This small molecule binds to this protein.
Small molecule (SMILES): CC(C)C[C@H](N)C(=O)N[C@@H](CCC(N)=O)C(=O)N[C@@H](CCCN=C(N)N)C(=O)N[C@@H](Cc1ccc(OP(=O)(O)O)cc1)C(=O)N[C@@H](CO)C(=O)N[C@H](C=O)CCC(=O)O

Sequence of chain 1.C:
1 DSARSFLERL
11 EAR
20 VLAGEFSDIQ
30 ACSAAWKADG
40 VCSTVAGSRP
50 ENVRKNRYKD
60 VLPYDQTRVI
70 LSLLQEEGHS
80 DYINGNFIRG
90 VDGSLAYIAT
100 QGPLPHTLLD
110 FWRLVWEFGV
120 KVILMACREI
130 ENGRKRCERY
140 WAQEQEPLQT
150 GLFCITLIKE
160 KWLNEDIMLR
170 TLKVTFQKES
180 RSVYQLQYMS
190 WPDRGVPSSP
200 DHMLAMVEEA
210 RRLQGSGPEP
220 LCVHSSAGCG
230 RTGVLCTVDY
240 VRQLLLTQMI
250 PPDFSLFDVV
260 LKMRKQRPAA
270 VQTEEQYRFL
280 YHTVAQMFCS

Binding-site contacts:
Ligand atom O3P contacts residue SER225 of chain 1.C at 2.9 Å (h-bond).
Ligand atom C contacts residue ASP59 of chain 1.C at 3.7 Å.
Ligand atom O contacts residue LYS58 of chain 1.C at 3.0 Å (salt-bridge).
Ligand atom CZ contacts residue ALA226 of chain 1.C at 3.6 Å (hydrophobic).
Ligand atom O3P contacts residue ALA226 of chain 1.C at 3.0 Å (h-bond).
Ligand atom CE1 contacts residue ALA226 of chain 1.C at 3.8 Å (hydrophobic).
Ligand atom CZ contacts residue ASP192 of chain 1.C at 3.5 Å.
Ligand atom CB contacts residue ASP59 of chain 1.C at 3.5 Å.
Ligand atom O contacts residue TYR57 of chain 1.C at 3.4 Å.
Ligand atom CE2 contacts residue GLN271 of chain 1.C at 3.4 Å.
Ligand atom N contacts residue ASP59 of chain 1.C at 3.2 Å (salt-bridge).
Ligand atom C contacts residue ASP59 of chain 1.C at 3.6 Å.
Ligand atom CE1 contacts residue ASP192 of chain 1.C at 3.2 Å.
Ligand atom O2P contacts residue GLY229 of chain 1.C at 2.9 Å (h-bond).
Ligand atom CD1 contacts residue ALA226 of chain 1.C at 3.6 Å (hydrophobic).
Ligand atom CG contacts residue ALA226 of chain 1.C at 3.4 Å (hydrophobic).
Ligand atom O1P contacts residue SER224 of chain 1.C at 3.5 Å (h-bond).
Ligand atom O2P contacts residue CYS228 of chain 1.C at 2.8 Å (h-bond).
Ligand atom O contacts residue ARG193 of chain 1.C at 3.2 Å (salt-bridge).
Ligand atom O2P contacts residue ALA226 of chain 1.C at 3.7 Å.
Ligand atom N contacts residue TYR57 of chain 1.C at 3.8 Å.
Ligand atom OH contacts residue ASP192 of chain 1.C at 2.9 Å (salt-bridge).
Ligand atom O2P contacts residue SER224 of chain 1.C at 3.2 Å (h-bond).
Ligand atom N contacts residue ASP59 of chain 1.C at 2.9 Å (salt-bridge).
Ligand atom OH contacts residue GLN271 of chain 1.C at 3.4 Å (h-bond).
Ligand atom O3P contacts residue ARG230 of chain 1.C at 3.0 Å (salt-bridge).
Ligand atom CD2 contacts residue ALA226 of chain 1.C at 3.3 Å (hydrophobic).
Ligand atom CB contacts residue GLN271 of chain 1.C at 3.7 Å.
Ligand atom CA contacts residue ASP59 of chain 1.C at 3.4 Å.
Ligand atom P contacts residue ASP192 of chain 1.C at 3.8 Å.
Ligand atom O3P contacts residue SER224 of chain 1.C at 3.4 Å (h-bond).
Ligand atom O1P contacts residue ARG230 of chain 1.C at 2.6 Å (salt-bridge).
Ligand atom O2P contacts residue GLY227 of chain 1.C at 3.5 Å (h-bond).
Ligand atom C contacts residue ASP59 of chain 1.C at 3.7 Å.
Ligand atom CZ contacts residue GLN271 of chain 1.C at 3.6 Å.
Ligand atom P contacts residue ARG230 of chain 1.C at 3.7 Å.
Ligand atom CB contacts residue VAL60 of chain 1.C at 3.7 Å (hydrophobic).
Ligand atom CE2 contacts residue ALA226 of chain 1.C at 3.4 Å (hydrophobic).
Ligand atom O contacts residue ASP59 of chain 1.C at 3.7 Å.
Ligand atom P contacts residue SER224 of chain 1.C at 3.5 Å.